The small molecule below binds the protein below.
Small molecule (SMILES): Nc1nc2c(ncn2[C@@H]2O[C@H](CO[P](=O)(O)O[P](=O)(O)NP(=O)(O)O)[C@@H](O)[C@H]2O)c(=O)[nH]1

Binding-site contacts:
Ligand atom O3G contacts residue GLY62 of chain 1.B at 3.2 Å (h-bond).
Ligand atom C2 contacts residue LEU121 of chain 1.B at 3.5 Å (hydrophobic).
Ligand atom N1 contacts residue ASP120 of chain 1.B at 3.3 Å (salt-bridge).
Ligand atom PG contacts residue MG1 of chain 1.F at 3.2 Å.
Ligand atom O1A contacts residue TYR34 of chain 1.B at 3.4 Å.
Ligand atom O2G contacts residue THR37 of chain 1.B at 3.0 Å (h-bond).
Ligand atom O1G contacts residue TYR34 of chain 1.B at 3.1 Å (h-bond).
Ligand atom O2B contacts residue THR19 of chain 1.B at 2.1 Å (h-bond).
Ligand atom O2A contacts residue CYS20 of chain 1.B at 2.8 Å (h-bond).
Ligand atom O6 contacts residue LEU162 of chain 1.B at 3.6 Å (h-bond).
Ligand atom O6 contacts residue ALA161 of chain 1.B at 2.9 Å (h-bond).
Ligand atom PA contacts residue GLY17 of chain 1.B at 3.6 Å.
Ligand atom O5' contacts residue GLY17 of chain 1.B at 3.4 Å.
Ligand atom O1B contacts residue GLY17 of chain 1.B at 3.2 Å (h-bond).
Ligand atom C8 contacts residue CYS20 of chain 1.B at 3.4 Å (hydrophobic).
Ligand atom N2 contacts residue ASP120 of chain 1.B at 3.2 Å (salt-bridge).
Ligand atom O2A contacts residue THR19 of chain 1.B at 3.4 Å (h-bond).
Ligand atom N7 contacts residue CYS20 of chain 1.B at 3.6 Å.
Ligand atom O2A contacts residue GLY17 of chain 1.B at 3.5 Å.
Ligand atom C6 contacts residue GLN118 of chain 1.B at 3.3 Å.
Ligand atom O2G contacts residue MG1 of chain 1.F at 2.0 Å.
Ligand atom N2 contacts residue LEU121 of chain 1.B at 2.7 Å.
Ligand atom O2B contacts residue MG1 of chain 1.F at 2.3 Å.
Ligand atom O3A contacts residue LYS18 of chain 1.B at 3.5 Å (salt-bridge).
Ligand atom O1B contacts residue LYS18 of chain 1.B at 2.6 Å (salt-bridge).
Ligand atom PB contacts residue MG1 of chain 1.F at 3.4 Å.
Ligand atom N1 contacts residue GLN118 of chain 1.B at 3.4 Å.
Ligand atom C2 contacts residue GLN118 of chain 1.B at 3.6 Å.
Ligand atom O3G contacts residue LYS18 of chain 1.B at 2.9 Å (salt-bridge).
Ligand atom C4 contacts residue GLN118 of chain 1.B at 2.9 Å.
Ligand atom PB contacts residue LYS18 of chain 1.B at 3.4 Å.
Ligand atom C5' contacts residue ALA15 of chain 1.B at 3.6 Å (hydrophobic).
Ligand atom O3A contacts residue GLY17 of chain 1.B at 3.1 Å (h-bond).
Ligand atom C5 contacts residue GLN118 of chain 1.B at 3.5 Å.
Ligand atom N3B contacts residue ALA15 of chain 1.B at 3.0 Å (h-bond).
Ligand atom C8 contacts residue GLY17 of chain 1.B at 3.4 Å.
Ligand atom O4' contacts residue GLN118 of chain 1.B at 3.3 Å (h-bond).
Ligand atom N3 contacts residue GLN118 of chain 1.B at 3.0 Å (h-bond).
Ligand atom O2G contacts residue VAL35 of chain 1.B at 3.5 Å (h-bond).
Ligand atom N9 contacts residue GLN118 of chain 1.B at 3.2 Å (h-bond).

Sequence of chain 1.B:
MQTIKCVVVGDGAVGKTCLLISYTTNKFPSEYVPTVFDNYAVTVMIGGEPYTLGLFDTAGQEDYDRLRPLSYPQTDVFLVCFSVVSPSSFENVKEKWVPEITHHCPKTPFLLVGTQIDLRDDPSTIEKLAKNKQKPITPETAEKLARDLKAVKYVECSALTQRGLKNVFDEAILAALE